This small molecule binds to this protein.
Small molecule (SMILES): COc1c(C)c2c(c(O)c1C/C=C(\C)CCC(=O)O)C(=O)OC2

Sequence of chain 3.A:
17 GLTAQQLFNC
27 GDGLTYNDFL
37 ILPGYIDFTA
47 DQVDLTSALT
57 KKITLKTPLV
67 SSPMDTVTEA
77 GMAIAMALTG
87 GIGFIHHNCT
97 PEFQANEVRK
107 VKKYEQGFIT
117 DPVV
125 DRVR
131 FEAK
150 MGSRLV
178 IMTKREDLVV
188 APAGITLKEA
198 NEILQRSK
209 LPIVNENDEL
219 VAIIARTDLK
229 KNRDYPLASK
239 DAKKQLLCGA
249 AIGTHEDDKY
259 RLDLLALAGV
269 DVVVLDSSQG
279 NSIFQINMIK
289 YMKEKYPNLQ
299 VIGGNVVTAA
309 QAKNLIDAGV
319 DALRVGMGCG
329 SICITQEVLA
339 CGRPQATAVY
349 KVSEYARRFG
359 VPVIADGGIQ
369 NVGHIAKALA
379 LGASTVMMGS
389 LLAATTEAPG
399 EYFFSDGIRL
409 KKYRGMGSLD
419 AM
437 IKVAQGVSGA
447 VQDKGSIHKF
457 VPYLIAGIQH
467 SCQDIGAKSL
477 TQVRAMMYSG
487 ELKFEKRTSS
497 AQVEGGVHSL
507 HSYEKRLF

Binding-site contacts:
Ligand atom C16 contacts residue SER276 of chain 3.A at 3.4 Å.
Ligand atom C7 contacts residue ASP274 of chain 3.A at 3.6 Å.
Ligand atom C15 contacts residue THR333 of chain 3.A at 3.9 Å.
Ligand atom C1 contacts residue IMP1 of chain 3.D at 3.7 Å.
Ligand atom O4 contacts residue IMP1 of chain 3.D at 3.1 Å (h-bond).
Ligand atom C1 contacts residue SER276 of chain 3.A at 3.8 Å.
Ligand atom O5 contacts residue SER276 of chain 3.A at 2.6 Å (h-bond).
Ligand atom O3 contacts residue ASP274 of chain 3.A at 3.9 Å.
Ligand atom C11 contacts residue SER276 of chain 3.A at 3.6 Å.
Ligand atom O4 contacts residue CYS331 of chain 3.A at 3.8 Å.
Ligand atom C17 contacts residue GLY415 of chain 3.A at 3.7 Å.
Ligand atom O6 contacts residue SER275 of chain 3.A at 3.3 Å.
Ligand atom C7 contacts residue ARG322 of chain 3.A at 3.9 Å.
Ligand atom C9 contacts residue GLY415 of chain 3.A at 3.8 Å.
Ligand atom C16 contacts residue IMP1 of chain 3.D at 3.4 Å.
Ligand atom C10 contacts residue IMP1 of chain 3.D at 3.7 Å.
Ligand atom C10 contacts residue ASN303 of chain 3.A at 3.3 Å.
Ligand atom C4 contacts residue GLN441 of chain 3.A at 3.5 Å.
Ligand atom C11 contacts residue IMP1 of chain 3.D at 3.8 Å.
Ligand atom O6 contacts residue SER276 of chain 3.A at 3.0 Å (h-bond).
Ligand atom C10 contacts residue GLY324 of chain 3.A at 3.6 Å.
Ligand atom C15 contacts residue SER276 of chain 3.A at 3.5 Å.
Ligand atom C1 contacts residue CYS331 of chain 3.A at 3.9 Å (hydrophobic).
Ligand atom O1 contacts residue CYS331 of chain 3.A at 3.5 Å (h-bond).
Ligand atom O4 contacts residue THR333 of chain 3.A at 2.7 Å (h-bond).
Ligand atom C1 contacts residue GLY326 of chain 3.A at 3.5 Å.
Ligand atom C8 contacts residue ASP274 of chain 3.A at 3.6 Å.
Ligand atom C14 contacts residue IMP1 of chain 3.D at 3.6 Å.
Ligand atom O1 contacts residue GLY326 of chain 3.A at 3.1 Å (h-bond).
Ligand atom O1 contacts residue THR333 of chain 3.A at 3.0 Å (h-bond).
Ligand atom O2 contacts residue GLY326 of chain 3.A at 3.2 Å (h-bond).
Ligand atom C6 contacts residue SER276 of chain 3.A at 3.4 Å.
Ligand atom C15 contacts residue IMP1 of chain 3.D at 3.4 Å.
Ligand atom O2 contacts residue MET325 of chain 3.A at 3.4 Å.
Ligand atom C9 contacts residue MET414 of chain 3.A at 3.3 Å (hydrophobic).
Ligand atom O4 contacts residue GLN441 of chain 3.A at 3.3 Å (h-bond).
Ligand atom C7 contacts residue SER275 of chain 3.A at 3.8 Å.
Ligand atom O2 contacts residue GLY324 of chain 3.A at 3.6 Å.
Ligand atom C17 contacts residue IMP1 of chain 3.D at 3.4 Å.
Ligand atom C7 contacts residue IMP1 of chain 3.D at 3.6 Å.